Sequence of chain 1.A:
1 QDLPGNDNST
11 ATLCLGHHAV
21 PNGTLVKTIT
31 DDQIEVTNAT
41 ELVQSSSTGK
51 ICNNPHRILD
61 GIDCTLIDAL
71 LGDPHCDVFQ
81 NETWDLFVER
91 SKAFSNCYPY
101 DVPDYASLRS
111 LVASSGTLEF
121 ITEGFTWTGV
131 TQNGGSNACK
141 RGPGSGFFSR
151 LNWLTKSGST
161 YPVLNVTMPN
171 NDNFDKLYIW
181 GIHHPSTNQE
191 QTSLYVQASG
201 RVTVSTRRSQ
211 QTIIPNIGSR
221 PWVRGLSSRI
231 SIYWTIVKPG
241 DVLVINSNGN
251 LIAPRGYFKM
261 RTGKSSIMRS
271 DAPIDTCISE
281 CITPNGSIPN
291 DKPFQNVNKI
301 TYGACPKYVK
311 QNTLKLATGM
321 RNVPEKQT

Binding-site contacts:
Ligand atom C1 contacts residue PHE120 of chain 1.A at 3.7 Å (hydrophobic).
Ligand atom C2 contacts residue PHE120 of chain 1.A at 4.4 Å (hydrophobic).
Ligand atom C8 contacts residue GLN80 of chain 1.A at 3.2 Å.
Ligand atom C4 contacts residue PHE120 of chain 1.A at 4.5 Å (hydrophobic).
Ligand atom C3 contacts residue ASN81 of chain 1.A at 3.7 Å.
Ligand atom C7 contacts residue ASN81 of chain 1.A at 3.0 Å.
Ligand atom N2 contacts residue ASN81 of chain 1.A at 2.9 Å (h-bond).
Ligand atom C3 contacts residue PHE120 of chain 1.A at 4.1 Å (hydrophobic).
Ligand atom C4 contacts residue ASN81 of chain 1.A at 4.2 Å.
Ligand atom C8 contacts residue ASN81 of chain 1.A at 4.3 Å.
Ligand atom C8 contacts residue ARG150 of chain 1.A at 4.3 Å.
Ligand atom O7 contacts residue ASN81 of chain 1.A at 2.8 Å (h-bond).
Ligand atom C1 contacts residue ASN81 of chain 1.A at 1.5 Å.
Ligand atom O5 contacts residue ASN81 of chain 1.A at 2.4 Å (h-bond).
Ligand atom C5 contacts residue ASN81 of chain 1.A at 3.7 Å.
Ligand atom C2 contacts residue ASN81 of chain 1.A at 2.4 Å.
Ligand atom O5 contacts residue PHE120 of chain 1.A at 4.0 Å.
Ligand atom C6 contacts residue ILE121 of chain 1.A at 3.6 Å (hydrophobic).
Ligand atom C5 contacts residue PHE120 of chain 1.A at 3.7 Å (hydrophobic).
Ligand atom C5 contacts residue ILE121 of chain 1.A at 3.9 Å (hydrophobic).

A protein and the small-molecule ligand that binds it are described below.
Small molecule (SMILES): CC(=O)N[C@@H]1[C@@H](O)[C@H](O)[C@@H](CO)O[C@H]1O